Sequence of chain 1.A:
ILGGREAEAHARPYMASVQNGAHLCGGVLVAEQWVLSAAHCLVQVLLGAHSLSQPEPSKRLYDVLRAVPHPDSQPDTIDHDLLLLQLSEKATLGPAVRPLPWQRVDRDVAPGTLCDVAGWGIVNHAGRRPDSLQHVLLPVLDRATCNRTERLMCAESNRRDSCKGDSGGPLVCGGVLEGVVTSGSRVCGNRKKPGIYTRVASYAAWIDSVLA

The protein below binds the small molecule below.
Small molecule (SMILES): NC(=O)c1nn(CC(=O)N2CCC[C@H]2C(=O)NCc2cccc(Cl)c2F)c2ccccc12

Binding-site contacts:
Ligand atom F1 contacts residue GLY181 of chain 1.A at 3.2 Å.
Ligand atom N5 contacts residue VAL197 of chain 1.A at 3.6 Å.
Ligand atom N4 contacts residue GLY200 of chain 1.A at 3.1 Å (h-bond).
Ligand atom C11 contacts residue GLY200 of chain 1.A at 3.5 Å.
Ligand atom C20 contacts residue LYS180 of chain 1.A at 3.5 Å.
Ligand atom N5 contacts residue THR198 of chain 1.A at 3.0 Å (h-bond).
Ligand atom N3 contacts residue SER183 of chain 1.A at 3.2 Å (h-bond).
Ligand atom N4 contacts residue SER183 of chain 1.A at 2.7 Å (h-bond).
Ligand atom O2 contacts residue GLY181 of chain 1.A at 2.8 Å (h-bond).
Ligand atom O1 contacts residue LYS180 of chain 1.A at 3.3 Å.
Ligand atom C16 contacts residue CYS204 of chain 1.A at 3.6 Å (hydrophobic).
Ligand atom C14 contacts residue LYS180 of chain 1.A at 3.5 Å.
Ligand atom C15 contacts residue ARG202 of chain 1.A at 3.3 Å.
Ligand atom N1 contacts residue LEU25 of chain 1.A at 2.8 Å (h-bond).
Ligand atom N4 contacts residue THR198 of chain 1.A at 3.5 Å (h-bond).
Ligand atom N3 contacts residue GLY200 of chain 1.A at 3.3 Å (h-bond).
Ligand atom C8 contacts residue SER183 of chain 1.A at 3.0 Å.
Ligand atom O2 contacts residue LYS180 of chain 1.A at 3.3 Å.
Ligand atom O3 contacts residue ARG202 of chain 1.A at 2.9 Å (salt-bridge).
Ligand atom C9 contacts residue GLY200 of chain 1.A at 3.2 Å.
Ligand atom C13 contacts residue LYS180 of chain 1.A at 3.6 Å.
Ligand atom C12 contacts residue GLY200 of chain 1.A at 3.6 Å.
Ligand atom C19 contacts residue CYS26 of chain 1.A at 3.6 Å (hydrophobic).
Ligand atom C17 contacts residue SER199 of chain 1.A at 3.4 Å.
Ligand atom C11 contacts residue LYS180 of chain 1.A at 3.6 Å.
Ligand atom C22 contacts residue ARG137 of chain 1.A at 3.5 Å.
Ligand atom CL1 contacts residue TRP128 of chain 1.A at 3.3 Å.
Ligand atom C18 contacts residue HIS41 of chain 1.A at 3.4 Å.
Ligand atom F1 contacts residue LEU25 of chain 1.A at 3.2 Å.
Ligand atom C16 contacts residue LYS180 of chain 1.A at 3.5 Å.
Ligand atom F1 contacts residue HIS24 of chain 1.A at 3.4 Å.
Ligand atom C8 contacts residue SER199 of chain 1.A at 3.5 Å.
Ligand atom C13 contacts residue SER201 of chain 1.A at 3.6 Å.
Ligand atom O2 contacts residue SER183 of chain 1.A at 3.4 Å (h-bond).
Ligand atom C16 contacts residue ARG202 of chain 1.A at 3.2 Å.
Ligand atom C7 contacts residue SER183 of chain 1.A at 3.1 Å.
Ligand atom O3 contacts residue SER178 of chain 1.A at 3.7 Å.
Ligand atom C6 contacts residue LEU25 of chain 1.A at 3.4 Å (hydrophobic).
Ligand atom C5 contacts residue LEU25 of chain 1.A at 3.6 Å (hydrophobic).
Ligand atom O3 contacts residue CYS179 of chain 1.A at 3.3 Å.